This small molecule binds to this protein.
Small molecule (SMILES): CCc1c(C(=O)Nc2ccc(F)c(S(=O)(=O)N3CCOCC3)c2)[nH]c(C)c1C(C)=O

Binding-site contacts:
Ligand atom O28 contacts residue TYR55 of chain 1.A at 4.0 Å.
Ligand atom N6 contacts residue PRO40 of chain 1.A at 2.8 Å (h-bond).
Ligand atom C13 contacts residue TRP39 of chain 1.A at 3.7 Å (hydrophobic).
Ligand atom C8 contacts residue PRO40 of chain 1.A at 3.9 Å (hydrophobic).
Ligand atom O19 contacts residue GLN43 of chain 1.A at 3.8 Å.
Ligand atom C4 contacts residue VAL45 of chain 1.A at 4.0 Å (hydrophobic).
Ligand atom O9 contacts residue PRO40 of chain 1.A at 3.3 Å (h-bond).
Ligand atom C29 contacts residue TYR97 of chain 1.A at 3.7 Å (hydrophobic).
Ligand atom C4 contacts residue ILE104 of chain 1.A at 4.0 Å (hydrophobic).
Ligand atom C8 contacts residue LEU50 of chain 1.A at 4.0 Å (hydrophobic).
Ligand atom N6 contacts residue ILE104 of chain 1.A at 3.7 Å.
Ligand atom C11 contacts residue TRP39 of chain 1.A at 3.9 Å (hydrophobic).
Ligand atom O19 contacts residue TRP39 of chain 1.A at 3.3 Å.
Ligand atom C7 contacts residue ILE104 of chain 1.A at 4.0 Å (hydrophobic).
Ligand atom C26 contacts residue VAL45 of chain 1.A at 3.7 Å (hydrophobic).
Ligand atom S18 contacts residue TRP39 of chain 1.A at 3.8 Å.
Ligand atom C11 contacts residue BU31 of chain 1.D at 3.5 Å.
Ligand atom C15 contacts residue LEU50 of chain 1.A at 3.9 Å (hydrophobic).
Ligand atom C1 contacts residue BU31 of chain 1.D at 3.2 Å.
Ligand atom C29 contacts residue ASN98 of chain 1.A at 3.8 Å.
Ligand atom C29 contacts residue LEU52 of chain 1.A at 3.9 Å (hydrophobic).
Ligand atom C2 contacts residue BU31 of chain 1.D at 3.7 Å.
Ligand atom C26 contacts residue PHE41 of chain 1.A at 3.9 Å (hydrophobic).
Ligand atom C5 contacts residue ILE104 of chain 1.A at 3.6 Å (hydrophobic).
Ligand atom C16 contacts residue LEU50 of chain 1.A at 3.7 Å (hydrophobic).
Ligand atom C7 contacts residue PRO40 of chain 1.A at 3.8 Å (hydrophobic).
Ligand atom C12 contacts residue TRP39 of chain 1.A at 3.6 Å (hydrophobic).
Ligand atom C16 contacts residue BU31 of chain 1.D at 3.4 Å.
Ligand atom C27 contacts residue ASN98 of chain 1.A at 3.6 Å.
Ligand atom N10 contacts residue BU31 of chain 1.D at 3.0 Å (h-bond).
Ligand atom C29 contacts residue TYR55 of chain 1.A at 3.8 Å (hydrophobic).
Ligand atom C22 contacts residue GLN43 of chain 1.A at 3.6 Å.
Ligand atom C5 contacts residue VAL45 of chain 1.A at 3.6 Å (hydrophobic).
Ligand atom C26 contacts residue PRO40 of chain 1.A at 3.8 Å (hydrophobic).
Ligand atom C5 contacts residue PRO40 of chain 1.A at 3.7 Å (hydrophobic).
Ligand atom C2 contacts residue LEU52 of chain 1.A at 4.0 Å (hydrophobic).
Ligand atom N10 contacts residue LEU50 of chain 1.A at 3.9 Å.
Ligand atom C23 contacts residue GLN43 of chain 1.A at 3.7 Å.
Ligand atom O28 contacts residue ASN98 of chain 1.A at 2.9 Å (h-bond).
Ligand atom O20 contacts residue TRP39 of chain 1.A at 3.8 Å.

Sequence of chain 1.A:
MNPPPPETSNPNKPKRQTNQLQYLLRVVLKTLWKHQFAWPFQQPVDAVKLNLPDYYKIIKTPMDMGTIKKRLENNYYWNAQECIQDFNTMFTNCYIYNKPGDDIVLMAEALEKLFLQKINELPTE